Binding-site contacts:
Ligand atom C8 contacts residue ASN205 of chain 1.E at 4.4 Å.
Ligand atom C4 contacts residue ASN205 of chain 1.E at 4.2 Å.
Ligand atom O5 contacts residue ASN205 of chain 1.E at 2.4 Å (h-bond).
Ligand atom N2 contacts residue SER202 of chain 1.E at 3.7 Å.
Ligand atom C8 contacts residue SER202 of chain 1.E at 2.9 Å.
Ligand atom C5 contacts residue ASN205 of chain 1.E at 3.7 Å.
Ligand atom C1 contacts residue ASN205 of chain 1.E at 1.4 Å.
Ligand atom O6 contacts residue LYS174 of chain 1.E at 3.2 Å.
Ligand atom C3 contacts residue ASN205 of chain 1.E at 3.8 Å.
Ligand atom C2 contacts residue ASN205 of chain 1.E at 2.5 Å.
Ligand atom O5 contacts residue LYS174 of chain 1.E at 4.2 Å.
Ligand atom O7 contacts residue SER202 of chain 1.E at 4.4 Å.
Ligand atom C7 contacts residue SER202 of chain 1.E at 3.6 Å.
Ligand atom C7 contacts residue ASN205 of chain 1.E at 4.1 Å.
Ligand atom N2 contacts residue ASN205 of chain 1.E at 2.9 Å (h-bond).
Ligand atom C6 contacts residue LYS174 of chain 1.E at 4.5 Å.

Sequence of chain 1.E:
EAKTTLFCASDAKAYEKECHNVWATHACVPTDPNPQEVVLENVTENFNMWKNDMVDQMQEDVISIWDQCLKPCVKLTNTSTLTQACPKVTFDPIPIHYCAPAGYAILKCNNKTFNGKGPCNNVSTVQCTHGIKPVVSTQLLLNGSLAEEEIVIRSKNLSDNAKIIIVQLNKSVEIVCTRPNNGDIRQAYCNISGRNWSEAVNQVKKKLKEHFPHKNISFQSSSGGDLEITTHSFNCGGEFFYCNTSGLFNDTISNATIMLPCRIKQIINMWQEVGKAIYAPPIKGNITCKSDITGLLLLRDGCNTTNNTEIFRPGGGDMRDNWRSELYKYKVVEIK

The small molecule below binds the protein below.
Small molecule (SMILES): CC(=O)N[C@@H]1[C@@H](O)[C@H](O)[C@@H](CO)O[C@H]1O